This small molecule binds to this protein.
Small molecule (SMILES): CC(=O)N[C@H]1[C@H](O[C@H]2[C@H](O)[C@@H](NC(C)=O)CO[C@@H]2CO)O[C@H](CO)[C@@H](O)[C@@H]1O

Binding-site contacts:
Ligand atom C5 contacts residue THR74 of chain 1.A at 4.5 Å.
Ligand atom O7 contacts residue ASN72 of chain 1.A at 4.1 Å.
Ligand atom C5 contacts residue ASN72 of chain 1.A at 3.7 Å.
Ligand atom O7 contacts residue HIS71 of chain 1.A at 4.1 Å.
Ligand atom C1 contacts residue THR74 of chain 1.A at 4.0 Å.
Ligand atom C7 contacts residue HIS71 of chain 1.A at 4.1 Å.
Ligand atom C1 contacts residue ASN72 of chain 1.A at 1.4 Å.
Ligand atom O5 contacts residue THR74 of chain 1.A at 4.2 Å.
Ligand atom C4 contacts residue ASN72 of chain 1.A at 4.2 Å.
Ligand atom C8 contacts residue HIS71 of chain 1.A at 3.9 Å.
Ligand atom O5 contacts residue ASN72 of chain 1.A at 2.5 Å (h-bond).
Ligand atom C3 contacts residue ASN72 of chain 1.A at 3.7 Å.
Ligand atom C7 contacts residue ASN72 of chain 1.A at 3.5 Å.
Ligand atom N2 contacts residue ASN72 of chain 1.A at 2.7 Å (h-bond).
Ligand atom C8 contacts residue ASN72 of chain 1.A at 3.5 Å.
Ligand atom C2 contacts residue ASN72 of chain 1.A at 2.3 Å.

Sequence of chain 1.A:
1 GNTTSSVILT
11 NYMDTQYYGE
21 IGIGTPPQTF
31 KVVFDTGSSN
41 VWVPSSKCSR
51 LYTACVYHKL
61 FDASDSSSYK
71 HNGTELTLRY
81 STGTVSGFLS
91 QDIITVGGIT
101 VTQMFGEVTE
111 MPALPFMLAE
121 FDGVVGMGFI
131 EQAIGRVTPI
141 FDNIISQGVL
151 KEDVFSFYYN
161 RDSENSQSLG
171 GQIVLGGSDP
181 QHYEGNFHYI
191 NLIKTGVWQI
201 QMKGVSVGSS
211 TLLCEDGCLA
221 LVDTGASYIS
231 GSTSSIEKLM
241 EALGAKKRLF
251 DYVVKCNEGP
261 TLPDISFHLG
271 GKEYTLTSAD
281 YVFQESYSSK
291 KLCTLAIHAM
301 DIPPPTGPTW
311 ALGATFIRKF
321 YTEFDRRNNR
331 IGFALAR